The protein below binds the small molecule below.
Small molecule (SMILES): CC(=O)N[C@H]1[C@H](O[C@H]2[C@H](O)[C@@H](NC(C)=O)CO[C@@H]2CO)O[C@H](CO)[C@@H](O)[C@@H]1O

Binding-site contacts:
Ligand atom C8 contacts residue ASP156 of chain 1.D at 3.6 Å.
Ligand atom C8 contacts residue HIS115 of chain 1.D at 4.0 Å.
Ligand atom O5 contacts residue ASN119 of chain 1.D at 2.4 Å (h-bond).
Ligand atom C5 contacts residue ASN119 of chain 1.D at 3.7 Å.
Ligand atom C1 contacts residue ASN119 of chain 1.D at 1.4 Å.
Ligand atom C3 contacts residue ASN119 of chain 1.D at 3.8 Å.
Ligand atom C3 contacts residue PHE117 of chain 1.D at 4.1 Å (hydrophobic).
Ligand atom O4 contacts residue PHE117 of chain 1.D at 4.3 Å.
Ligand atom C7 contacts residue ASN158 of chain 1.D at 4.5 Å.
Ligand atom C1 contacts residue PHE117 of chain 1.D at 4.4 Å (hydrophobic).
Ligand atom N2 contacts residue ASN119 of chain 1.D at 2.4 Å (h-bond).
Ligand atom C5 contacts residue PHE117 of chain 1.D at 4.5 Å (hydrophobic).
Ligand atom C4 contacts residue ASN119 of chain 1.D at 4.2 Å.
Ligand atom O7 contacts residue ASN158 of chain 1.D at 4.1 Å.
Ligand atom O7 contacts residue ASN119 of chain 1.D at 4.2 Å.
Ligand atom C7 contacts residue ASN119 of chain 1.D at 3.2 Å.
Ligand atom C8 contacts residue ASN119 of chain 1.D at 3.5 Å.
Ligand atom C2 contacts residue ASN119 of chain 1.D at 2.5 Å.
Ligand atom C8 contacts residue ASN158 of chain 1.D at 3.9 Å.

Sequence of chain 1.D:
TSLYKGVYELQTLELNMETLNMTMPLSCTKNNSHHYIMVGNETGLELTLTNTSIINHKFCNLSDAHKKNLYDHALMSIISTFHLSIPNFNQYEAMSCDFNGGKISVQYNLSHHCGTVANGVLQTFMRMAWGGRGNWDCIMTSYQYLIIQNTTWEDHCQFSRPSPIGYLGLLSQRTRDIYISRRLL